Sequence of chain 1.B:
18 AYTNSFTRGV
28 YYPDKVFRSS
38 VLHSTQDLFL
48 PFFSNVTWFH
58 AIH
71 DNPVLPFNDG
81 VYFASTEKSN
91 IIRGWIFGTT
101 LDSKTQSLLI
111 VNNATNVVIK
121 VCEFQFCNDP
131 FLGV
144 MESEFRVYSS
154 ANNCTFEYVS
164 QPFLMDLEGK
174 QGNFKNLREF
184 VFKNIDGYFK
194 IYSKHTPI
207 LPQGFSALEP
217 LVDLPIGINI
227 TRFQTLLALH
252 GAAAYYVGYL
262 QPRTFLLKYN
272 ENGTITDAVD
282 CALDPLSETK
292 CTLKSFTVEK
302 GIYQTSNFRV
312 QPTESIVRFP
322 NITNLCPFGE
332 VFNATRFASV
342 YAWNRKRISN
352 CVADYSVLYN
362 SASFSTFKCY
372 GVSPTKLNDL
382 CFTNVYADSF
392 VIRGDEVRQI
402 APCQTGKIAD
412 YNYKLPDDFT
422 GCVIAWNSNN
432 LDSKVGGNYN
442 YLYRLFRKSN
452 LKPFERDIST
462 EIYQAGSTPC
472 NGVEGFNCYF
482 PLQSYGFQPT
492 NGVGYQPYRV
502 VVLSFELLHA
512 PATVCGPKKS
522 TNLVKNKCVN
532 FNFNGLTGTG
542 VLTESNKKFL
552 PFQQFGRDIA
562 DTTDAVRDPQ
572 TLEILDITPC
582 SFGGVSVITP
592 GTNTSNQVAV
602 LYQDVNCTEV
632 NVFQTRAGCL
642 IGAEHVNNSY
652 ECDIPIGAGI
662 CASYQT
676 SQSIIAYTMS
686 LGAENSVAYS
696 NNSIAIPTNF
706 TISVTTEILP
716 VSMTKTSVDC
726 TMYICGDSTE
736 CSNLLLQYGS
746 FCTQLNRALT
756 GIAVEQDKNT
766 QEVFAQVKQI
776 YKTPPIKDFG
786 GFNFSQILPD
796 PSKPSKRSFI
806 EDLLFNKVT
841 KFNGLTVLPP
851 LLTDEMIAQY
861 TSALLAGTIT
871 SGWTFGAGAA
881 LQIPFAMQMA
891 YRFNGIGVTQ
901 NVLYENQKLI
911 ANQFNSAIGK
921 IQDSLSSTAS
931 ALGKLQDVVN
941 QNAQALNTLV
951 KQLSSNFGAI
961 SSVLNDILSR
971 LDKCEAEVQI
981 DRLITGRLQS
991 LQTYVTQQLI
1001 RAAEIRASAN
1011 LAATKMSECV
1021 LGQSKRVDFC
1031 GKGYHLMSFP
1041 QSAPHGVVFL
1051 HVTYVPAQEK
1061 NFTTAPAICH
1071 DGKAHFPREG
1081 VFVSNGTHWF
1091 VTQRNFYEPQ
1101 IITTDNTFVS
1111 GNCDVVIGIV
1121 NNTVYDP

This small molecule binds to this protein.
Small molecule (SMILES): CC(=O)N[C@@H]1[C@@H](O)[C@H](O)[C@@H](CO)O[C@H]1O

Binding-site contacts:
Ligand atom O7 contacts residue ASN648 of chain 1.B at 3.5 Å (h-bond).
Ligand atom C5 contacts residue ASN648 of chain 1.B at 3.7 Å.
Ligand atom N2 contacts residue ASN648 of chain 1.B at 2.9 Å (h-bond).
Ligand atom O5 contacts residue ASN648 of chain 1.B at 2.4 Å (h-bond).
Ligand atom C4 contacts residue ASN648 of chain 1.B at 4.3 Å.
Ligand atom C8 contacts residue ASN648 of chain 1.B at 4.4 Å.
Ligand atom C3 contacts residue ASN648 of chain 1.B at 3.8 Å.
Ligand atom C2 contacts residue ASN648 of chain 1.B at 2.5 Å.
Ligand atom C7 contacts residue ASN648 of chain 1.B at 3.4 Å.
Ligand atom C1 contacts residue ASN648 of chain 1.B at 1.4 Å.